Binding-site contacts:
Ligand atom C7 contacts residue ASN416 of chain 1.C at 3.3 Å.
Ligand atom C5 contacts residue PRO261 of chain 1.C at 4.3 Å (hydrophobic).
Ligand atom O7 contacts residue ASN416 of chain 1.C at 3.3 Å (h-bond).
Ligand atom N2 contacts residue ASN416 of chain 1.C at 2.9 Å (h-bond).
Ligand atom C1 contacts residue PRO261 of chain 1.C at 4.3 Å (hydrophobic).
Ligand atom O6 contacts residue PRO261 of chain 1.C at 4.2 Å.
Ligand atom O5 contacts residue PRO261 of chain 1.C at 3.5 Å.
Ligand atom C2 contacts residue ASN416 of chain 1.C at 2.4 Å.
Ligand atom C4 contacts residue ASN416 of chain 1.C at 4.2 Å.
Ligand atom C1 contacts residue ASN416 of chain 1.C at 1.4 Å.
Ligand atom O5 contacts residue ASN416 of chain 1.C at 2.3 Å (h-bond).
Ligand atom C5 contacts residue ASN416 of chain 1.C at 3.6 Å.
Ligand atom C8 contacts residue NAG1 of chain 1.Y at 3.4 Å.
Ligand atom C7 contacts residue ASN232 of chain 1.C at 3.8 Å.
Ligand atom C8 contacts residue ASN232 of chain 1.C at 3.4 Å.
Ligand atom C6 contacts residue PRO261 of chain 1.C at 4.1 Å (hydrophobic).
Ligand atom C3 contacts residue ASN416 of chain 1.C at 3.8 Å.
Ligand atom O7 contacts residue ASN232 of chain 1.C at 3.7 Å.
Ligand atom O6 contacts residue LEU235 of chain 1.C at 3.9 Å.
Ligand atom C8 contacts residue ASN416 of chain 1.C at 4.5 Å.
Ligand atom O7 contacts residue LYS222 of chain 1.C at 4.4 Å.

Sequence of chain 1.C:
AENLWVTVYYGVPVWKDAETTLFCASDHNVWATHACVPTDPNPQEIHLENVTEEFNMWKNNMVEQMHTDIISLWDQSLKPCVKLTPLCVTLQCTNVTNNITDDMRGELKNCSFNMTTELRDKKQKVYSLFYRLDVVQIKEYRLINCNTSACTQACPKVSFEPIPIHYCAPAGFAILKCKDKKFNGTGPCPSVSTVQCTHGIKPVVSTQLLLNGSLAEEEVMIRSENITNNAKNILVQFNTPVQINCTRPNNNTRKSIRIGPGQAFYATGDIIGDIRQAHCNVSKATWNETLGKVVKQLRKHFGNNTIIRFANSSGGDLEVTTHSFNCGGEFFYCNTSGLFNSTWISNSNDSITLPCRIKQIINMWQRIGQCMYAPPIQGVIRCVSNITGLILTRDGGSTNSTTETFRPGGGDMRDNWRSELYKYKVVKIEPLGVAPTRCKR

A protein and the small-molecule ligand that binds it are described below.
Small molecule (SMILES): CC(=O)N[C@H]1[C@H](O[C@H]2[C@H](O)[C@@H](NC(C)=O)CO[C@@H]2CO)O[C@H](CO)[C@@H](O)[C@@H]1O